The protein below binds the small molecule below.
Small molecule (SMILES): CC(=O)N[C@@H]1[C@@H](O)[C@H](O)[C@@H](CO)O[C@H]1O

Sequence of chain 1.B:
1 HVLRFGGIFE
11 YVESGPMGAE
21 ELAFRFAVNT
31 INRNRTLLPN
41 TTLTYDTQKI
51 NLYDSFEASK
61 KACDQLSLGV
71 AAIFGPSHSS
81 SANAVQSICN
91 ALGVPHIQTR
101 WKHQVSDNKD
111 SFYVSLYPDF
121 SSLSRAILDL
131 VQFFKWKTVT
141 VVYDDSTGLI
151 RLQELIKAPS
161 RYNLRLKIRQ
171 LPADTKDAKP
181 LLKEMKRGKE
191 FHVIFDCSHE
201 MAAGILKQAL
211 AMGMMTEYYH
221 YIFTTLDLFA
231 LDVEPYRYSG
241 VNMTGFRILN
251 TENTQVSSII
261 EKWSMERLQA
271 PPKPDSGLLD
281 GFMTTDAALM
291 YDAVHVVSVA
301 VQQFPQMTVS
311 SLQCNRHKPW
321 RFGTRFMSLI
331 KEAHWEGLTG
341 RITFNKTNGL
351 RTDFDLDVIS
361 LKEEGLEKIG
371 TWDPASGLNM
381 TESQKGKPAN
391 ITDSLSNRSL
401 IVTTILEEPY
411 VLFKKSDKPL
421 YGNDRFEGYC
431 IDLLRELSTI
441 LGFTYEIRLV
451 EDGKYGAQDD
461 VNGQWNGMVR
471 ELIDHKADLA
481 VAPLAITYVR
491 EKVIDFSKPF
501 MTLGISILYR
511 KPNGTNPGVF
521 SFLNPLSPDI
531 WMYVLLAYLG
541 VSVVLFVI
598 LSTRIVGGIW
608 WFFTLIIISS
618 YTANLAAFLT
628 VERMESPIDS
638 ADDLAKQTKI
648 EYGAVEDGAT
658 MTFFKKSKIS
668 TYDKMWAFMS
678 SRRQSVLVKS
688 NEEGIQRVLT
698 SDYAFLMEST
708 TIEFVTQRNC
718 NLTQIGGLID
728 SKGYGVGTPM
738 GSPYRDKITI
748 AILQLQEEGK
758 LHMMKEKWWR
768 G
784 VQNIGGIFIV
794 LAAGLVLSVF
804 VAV

Binding-site contacts:
Ligand atom C3 contacts residue ASN242 of chain 1.B at 3.8 Å.
Ligand atom O7 contacts residue ASN242 of chain 1.B at 3.8 Å.
Ligand atom O6 contacts residue ASN242 of chain 1.B at 3.8 Å.
Ligand atom C4 contacts residue ASN242 of chain 1.B at 4.2 Å.
Ligand atom O5 contacts residue ASN242 of chain 1.B at 2.5 Å (h-bond).
Ligand atom C1 contacts residue ASN242 of chain 1.B at 1.4 Å.
Ligand atom N2 contacts residue HIS220 of chain 1.B at 4.4 Å.
Ligand atom O7 contacts residue GLU217 of chain 1.B at 3.4 Å (salt-bridge).
Ligand atom C5 contacts residue ASN242 of chain 1.B at 3.8 Å.
Ligand atom C8 contacts residue HIS220 of chain 1.B at 4.4 Å.
Ligand atom N2 contacts residue ASN242 of chain 1.B at 2.8 Å (h-bond).
Ligand atom C7 contacts residue ASN242 of chain 1.B at 3.5 Å.
Ligand atom C2 contacts residue ASN242 of chain 1.B at 2.4 Å.
Ligand atom C7 contacts residue GLU217 of chain 1.B at 4.2 Å.